Binding-site contacts:
Ligand atom C2 contacts residue ASN279 of chain 1.C at 2.5 Å.
Ligand atom C8 contacts residue ASN277 of chain 1.C at 3.5 Å.
Ligand atom N2 contacts residue ASN279 of chain 1.C at 2.9 Å (h-bond).
Ligand atom C7 contacts residue ASN277 of chain 1.C at 3.8 Å.
Ligand atom O5 contacts residue ASN279 of chain 1.C at 2.4 Å (h-bond).
Ligand atom C3 contacts residue ASN279 of chain 1.C at 3.8 Å.
Ligand atom C8 contacts residue ASN279 of chain 1.C at 4.4 Å.
Ligand atom C5 contacts residue ASN279 of chain 1.C at 3.7 Å.
Ligand atom C1 contacts residue ASN279 of chain 1.C at 1.4 Å.
Ligand atom O7 contacts residue ASN279 of chain 1.C at 3.2 Å (h-bond).
Ligand atom O7 contacts residue ASN277 of chain 1.C at 3.6 Å (h-bond).
Ligand atom C7 contacts residue ASN279 of chain 1.C at 3.2 Å.
Ligand atom C4 contacts residue ASN279 of chain 1.C at 4.2 Å.

Sequence of chain 1.C:
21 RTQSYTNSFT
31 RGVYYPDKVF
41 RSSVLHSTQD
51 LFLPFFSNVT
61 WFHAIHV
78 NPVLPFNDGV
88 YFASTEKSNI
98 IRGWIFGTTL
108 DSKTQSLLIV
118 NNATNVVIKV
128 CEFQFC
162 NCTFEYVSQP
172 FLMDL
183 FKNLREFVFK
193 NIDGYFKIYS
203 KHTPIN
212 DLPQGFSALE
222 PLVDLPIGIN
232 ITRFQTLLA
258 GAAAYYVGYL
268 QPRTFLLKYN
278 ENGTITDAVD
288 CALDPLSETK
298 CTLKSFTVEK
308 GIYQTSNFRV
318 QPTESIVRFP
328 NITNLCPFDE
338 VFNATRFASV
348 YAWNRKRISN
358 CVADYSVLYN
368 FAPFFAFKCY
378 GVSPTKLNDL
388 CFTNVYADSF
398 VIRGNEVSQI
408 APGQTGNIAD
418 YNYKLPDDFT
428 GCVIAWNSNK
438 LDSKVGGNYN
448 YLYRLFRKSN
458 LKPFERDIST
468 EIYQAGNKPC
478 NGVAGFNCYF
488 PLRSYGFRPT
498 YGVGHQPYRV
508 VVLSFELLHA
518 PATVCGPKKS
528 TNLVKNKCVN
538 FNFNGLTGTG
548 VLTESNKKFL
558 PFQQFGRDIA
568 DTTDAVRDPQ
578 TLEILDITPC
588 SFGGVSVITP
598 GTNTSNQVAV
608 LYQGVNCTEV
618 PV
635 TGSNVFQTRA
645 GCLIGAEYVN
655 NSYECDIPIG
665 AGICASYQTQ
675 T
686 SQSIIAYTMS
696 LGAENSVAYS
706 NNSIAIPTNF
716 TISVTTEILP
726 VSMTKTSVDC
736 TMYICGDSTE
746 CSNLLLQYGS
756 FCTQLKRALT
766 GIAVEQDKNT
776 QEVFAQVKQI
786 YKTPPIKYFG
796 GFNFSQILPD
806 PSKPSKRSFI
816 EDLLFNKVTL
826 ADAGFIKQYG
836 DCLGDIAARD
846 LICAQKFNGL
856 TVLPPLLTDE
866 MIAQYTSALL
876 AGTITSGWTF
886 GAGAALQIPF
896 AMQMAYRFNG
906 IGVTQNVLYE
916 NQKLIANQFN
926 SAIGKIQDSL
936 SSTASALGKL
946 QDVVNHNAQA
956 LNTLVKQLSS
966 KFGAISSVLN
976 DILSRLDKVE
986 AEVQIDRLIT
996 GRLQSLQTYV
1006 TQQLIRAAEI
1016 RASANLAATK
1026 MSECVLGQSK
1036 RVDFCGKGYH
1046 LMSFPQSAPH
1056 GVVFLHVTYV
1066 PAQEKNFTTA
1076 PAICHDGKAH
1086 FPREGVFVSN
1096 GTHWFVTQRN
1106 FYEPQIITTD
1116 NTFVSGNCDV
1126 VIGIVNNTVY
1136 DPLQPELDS

The small molecule below binds the protein below.
Small molecule (SMILES): CC(=O)N[C@@H]1[C@@H](O)[C@H](O)[C@@H](CO)O[C@H]1O